Sequence of chain 2.D:
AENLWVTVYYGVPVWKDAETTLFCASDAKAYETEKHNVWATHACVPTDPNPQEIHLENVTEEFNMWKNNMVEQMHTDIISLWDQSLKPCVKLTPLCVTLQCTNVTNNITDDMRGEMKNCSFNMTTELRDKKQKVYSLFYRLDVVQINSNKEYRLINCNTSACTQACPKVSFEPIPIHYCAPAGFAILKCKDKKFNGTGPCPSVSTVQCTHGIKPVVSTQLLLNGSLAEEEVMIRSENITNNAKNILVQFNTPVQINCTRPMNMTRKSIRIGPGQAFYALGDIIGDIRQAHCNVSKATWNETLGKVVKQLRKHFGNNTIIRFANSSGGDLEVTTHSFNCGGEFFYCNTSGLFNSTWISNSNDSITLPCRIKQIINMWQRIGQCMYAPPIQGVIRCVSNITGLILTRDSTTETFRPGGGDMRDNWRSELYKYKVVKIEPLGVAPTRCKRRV

Binding-site contacts:
Ligand atom N2 contacts residue ASN191 of chain 2.D at 2.9 Å (h-bond).
Ligand atom C8 contacts residue ASN191 of chain 2.D at 3.8 Å.
Ligand atom C2 contacts residue ASN191 of chain 2.D at 2.5 Å.
Ligand atom O5 contacts residue ARG186 of chain 2.D at 3.7 Å.
Ligand atom C1 contacts residue ARG186 of chain 2.D at 4.1 Å.
Ligand atom C1 contacts residue THR192 of chain 2.D at 4.4 Å.
Ligand atom O5 contacts residue ASN191 of chain 2.D at 2.3 Å (h-bond).
Ligand atom C6 contacts residue ILE188 of chain 2.D at 4.2 Å (hydrophobic).
Ligand atom C3 contacts residue ASN191 of chain 2.D at 3.8 Å.
Ligand atom C7 contacts residue ASN191 of chain 2.D at 3.6 Å.
Ligand atom C6 contacts residue VAL168 of chain 2.D at 4.3 Å (hydrophobic).
Ligand atom O7 contacts residue ASN191 of chain 2.D at 4.5 Å.
Ligand atom C5 contacts residue ASN191 of chain 2.D at 3.7 Å.
Ligand atom C8 contacts residue ILE188 of chain 2.D at 4.3 Å (hydrophobic).
Ligand atom C4 contacts residue ASN191 of chain 2.D at 4.2 Å.
Ligand atom C1 contacts residue ASN191 of chain 2.D at 1.4 Å.
Ligand atom O6 contacts residue VAL168 of chain 2.D at 3.9 Å.

A protein and the small-molecule ligand that binds it are described below.
Small molecule (SMILES): CC(=O)N[C@H]1[C@H](O[C@H]2[C@H](O)[C@@H](NC(C)=O)CO[C@@H]2CO)O[C@H](CO)[C@@H](O)[C@@H]1O